Sequence of chain 1.A:
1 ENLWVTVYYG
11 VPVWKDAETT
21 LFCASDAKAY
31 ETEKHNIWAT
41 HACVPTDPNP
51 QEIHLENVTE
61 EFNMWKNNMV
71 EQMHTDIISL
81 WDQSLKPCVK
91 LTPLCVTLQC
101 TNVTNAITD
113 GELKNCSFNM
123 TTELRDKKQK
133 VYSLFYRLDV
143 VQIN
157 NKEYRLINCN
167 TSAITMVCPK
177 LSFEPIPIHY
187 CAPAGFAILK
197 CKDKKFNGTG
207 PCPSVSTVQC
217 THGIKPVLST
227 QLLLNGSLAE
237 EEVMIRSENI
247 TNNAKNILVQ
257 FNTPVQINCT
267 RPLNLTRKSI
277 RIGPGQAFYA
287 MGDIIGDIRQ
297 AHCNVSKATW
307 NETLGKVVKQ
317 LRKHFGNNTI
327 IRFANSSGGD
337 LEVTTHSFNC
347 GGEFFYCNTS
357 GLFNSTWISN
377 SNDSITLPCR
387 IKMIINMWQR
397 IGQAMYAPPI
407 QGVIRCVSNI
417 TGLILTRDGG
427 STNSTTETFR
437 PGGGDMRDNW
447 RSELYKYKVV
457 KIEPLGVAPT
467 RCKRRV

The small molecule below binds the protein below.
Small molecule (SMILES): CC(=O)N[C@H]1[C@H](O[C@H]2[C@H](O)[C@@H](NC(C)=O)CO[C@@H]2CO)O[C@H](CO)[C@@H](O)[C@@H]1O

Binding-site contacts:
Ligand atom O5 contacts residue ASN331 of chain 1.A at 2.3 Å (h-bond).
Ligand atom C5 contacts residue ASN331 of chain 1.A at 3.6 Å.
Ligand atom C4 contacts residue ASN331 of chain 1.A at 4.3 Å.
Ligand atom C8 contacts residue NAG1 of chain 1.V at 4.5 Å.
Ligand atom O7 contacts residue NAG1 of chain 1.V at 3.6 Å (h-bond).
Ligand atom O3 contacts residue NAG2 of chain 1.V at 4.3 Å.
Ligand atom N2 contacts residue ASN331 of chain 1.A at 3.0 Å (h-bond).
Ligand atom C2 contacts residue ASN331 of chain 1.A at 2.5 Å.
Ligand atom O7 contacts residue ASN331 of chain 1.A at 3.9 Å.
Ligand atom C1 contacts residue SER356 of chain 1.A at 4.2 Å.
Ligand atom C1 contacts residue ASN331 of chain 1.A at 1.4 Å.
Ligand atom O7 contacts residue NAG2 of chain 1.V at 3.5 Å.
Ligand atom C8 contacts residue NAG1 of chain 1.FB at 4.0 Å.
Ligand atom C8 contacts residue ASN360 of chain 1.A at 4.2 Å.
Ligand atom O6 contacts residue NAG1 of chain 1.V at 4.5 Å.
Ligand atom O6 contacts residue ASN331 of chain 1.A at 4.4 Å.
Ligand atom C7 contacts residue NAG1 of chain 1.V at 4.0 Å.
Ligand atom C3 contacts residue ASN331 of chain 1.A at 3.9 Å.
Ligand atom C7 contacts residue ASN331 of chain 1.A at 3.6 Å.